Binding-site contacts:
Ligand atom C7 contacts residue ASN54 of chain 1.I at 3.3 Å.
Ligand atom O7 contacts residue ASN54 of chain 1.I at 3.2 Å (h-bond).
Ligand atom C8 contacts residue ASN54 of chain 1.I at 4.4 Å.
Ligand atom N2 contacts residue ASN54 of chain 1.I at 2.9 Å (h-bond).
Ligand atom C2 contacts residue ASN54 of chain 1.I at 2.5 Å.
Ligand atom C4 contacts residue ASN54 of chain 1.I at 4.2 Å.
Ligand atom O5 contacts residue ASN54 of chain 1.I at 2.4 Å (h-bond).
Ligand atom C3 contacts residue ASN54 of chain 1.I at 3.8 Å.
Ligand atom C5 contacts residue ASN54 of chain 1.I at 3.7 Å.
Ligand atom C1 contacts residue ASN54 of chain 1.I at 1.4 Å.

The protein below binds the small molecule below.
Small molecule (SMILES): CC(=O)N[C@@H]1[C@@H](O)[C@H](O)[C@@H](CO)O[C@H]1O

Sequence of chain 1.I:
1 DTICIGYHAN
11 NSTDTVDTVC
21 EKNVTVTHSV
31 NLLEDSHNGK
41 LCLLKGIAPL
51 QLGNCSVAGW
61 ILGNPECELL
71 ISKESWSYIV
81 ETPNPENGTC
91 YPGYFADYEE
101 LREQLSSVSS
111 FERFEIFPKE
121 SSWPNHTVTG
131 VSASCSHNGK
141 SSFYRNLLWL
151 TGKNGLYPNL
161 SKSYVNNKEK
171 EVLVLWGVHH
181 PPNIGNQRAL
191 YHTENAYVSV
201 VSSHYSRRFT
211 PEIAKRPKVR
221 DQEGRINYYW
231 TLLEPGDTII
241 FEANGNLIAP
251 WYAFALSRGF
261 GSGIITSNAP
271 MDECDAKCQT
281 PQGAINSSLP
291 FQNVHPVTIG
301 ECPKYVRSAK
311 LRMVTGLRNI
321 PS